Binding-site contacts:
Ligand atom N1 contacts residue GLU166 of chain 2.A at 3.8 Å.
Ligand atom C14 contacts residue ASN142 of chain 2.A at 3.6 Å.
Ligand atom C16 contacts residue ASN142 of chain 2.A at 3.8 Å.
Ligand atom C8 contacts residue HIS164 of chain 2.A at 3.2 Å.
Ligand atom C12 contacts residue PHE140 of chain 2.A at 3.9 Å (hydrophobic).
Ligand atom C10 contacts residue CYS145 of chain 2.A at 3.7 Å (hydrophobic).
Ligand atom CL contacts residue HIS41 of chain 2.A at 3.4 Å.
Ligand atom C5 contacts residue MET49 of chain 2.A at 3.8 Å (hydrophobic).
Ligand atom CL contacts residue ASP187 of chain 2.A at 3.2 Å.
Ligand atom N contacts residue CYS145 of chain 2.A at 3.7 Å.
Ligand atom C13 contacts residue GLU166 of chain 2.A at 3.6 Å.
Ligand atom C10 contacts residue HIS163 of chain 2.A at 3.3 Å.
Ligand atom N1 contacts residue HIS163 of chain 2.A at 2.8 Å (h-bond).
Ligand atom C13 contacts residue LEU141 of chain 2.A at 3.5 Å (hydrophobic).
Ligand atom C6 contacts residue ARG188 of chain 2.A at 3.7 Å.
Ligand atom C12 contacts residue ASN142 of chain 2.A at 3.7 Å.
Ligand atom C7 contacts residue HIS164 of chain 2.A at 3.8 Å.
Ligand atom C13 contacts residue PHE140 of chain 2.A at 3.5 Å (hydrophobic).
Ligand atom C15 contacts residue ASN142 of chain 2.A at 3.8 Å.
Ligand atom N1 contacts residue PHE140 of chain 2.A at 3.7 Å.
Ligand atom C7 contacts residue MET49 of chain 2.A at 3.6 Å (hydrophobic).
Ligand atom C11 contacts residue PHE140 of chain 2.A at 3.4 Å (hydrophobic).
Ligand atom C6 contacts residue MET49 of chain 2.A at 3.5 Å (hydrophobic).
Ligand atom C12 contacts residue LEU141 of chain 2.A at 3.6 Å (hydrophobic).
Ligand atom N1 contacts residue SER144 of chain 2.A at 3.5 Å (h-bond).
Ligand atom C10 contacts residue GLU166 of chain 2.A at 3.8 Å.
Ligand atom C4 contacts residue GLN189 of chain 2.A at 3.4 Å.
Ligand atom C6 contacts residue MET165 of chain 2.A at 3.4 Å (hydrophobic).
Ligand atom O contacts residue MET165 of chain 2.A at 3.6 Å.
Ligand atom C5 contacts residue GLN189 of chain 2.A at 3.4 Å.
Ligand atom C contacts residue ASN142 of chain 2.A at 3.3 Å.
Ligand atom C8 contacts residue HIS41 of chain 2.A at 3.8 Å.
Ligand atom CL contacts residue HIS164 of chain 2.A at 3.7 Å.
Ligand atom C11 contacts residue LEU141 of chain 2.A at 3.6 Å (hydrophobic).
Ligand atom C13 contacts residue ASN142 of chain 2.A at 3.5 Å.
Ligand atom C11 contacts residue GLU166 of chain 2.A at 3.6 Å.
Ligand atom C7 contacts residue MET165 of chain 2.A at 3.8 Å (hydrophobic).
Ligand atom C12 contacts residue GLU166 of chain 2.A at 3.8 Å.
Ligand atom C contacts residue CYS145 of chain 2.A at 3.5 Å (hydrophobic).
Ligand atom O contacts residue GLU166 of chain 2.A at 3.1 Å (salt-bridge).

Sequence of chain 1.A:
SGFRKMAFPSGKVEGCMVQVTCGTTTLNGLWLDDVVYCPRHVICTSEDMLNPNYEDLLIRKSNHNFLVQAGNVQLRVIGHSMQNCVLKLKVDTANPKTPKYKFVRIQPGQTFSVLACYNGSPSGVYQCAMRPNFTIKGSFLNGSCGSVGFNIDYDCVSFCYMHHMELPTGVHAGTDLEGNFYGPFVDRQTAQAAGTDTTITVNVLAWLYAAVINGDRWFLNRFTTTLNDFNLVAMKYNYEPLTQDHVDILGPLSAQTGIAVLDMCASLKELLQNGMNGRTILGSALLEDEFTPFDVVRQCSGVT

Sequence of chain 2.A:
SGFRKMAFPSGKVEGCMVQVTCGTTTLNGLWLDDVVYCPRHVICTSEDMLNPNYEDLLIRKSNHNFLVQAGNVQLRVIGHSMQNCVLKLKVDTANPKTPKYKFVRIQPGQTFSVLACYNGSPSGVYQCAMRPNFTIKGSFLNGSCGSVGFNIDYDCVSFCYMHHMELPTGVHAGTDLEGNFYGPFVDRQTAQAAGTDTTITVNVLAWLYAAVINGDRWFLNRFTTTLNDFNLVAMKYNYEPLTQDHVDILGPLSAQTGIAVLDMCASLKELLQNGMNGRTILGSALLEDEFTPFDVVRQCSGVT

The small molecule below binds the protein below.
Small molecule (SMILES): CN(C(=O)Cc1cccc(Cl)c1)c1cncc2ccccc12